Binding-site contacts:
Ligand atom O11 contacts residue ILE50 of chain 1.A at 3.7 Å.
Ligand atom C35 contacts residue GLY48 of chain 1.A at 3.7 Å.
Ligand atom C18 contacts residue ILE84 of chain 1.B at 3.5 Å (hydrophobic).
Ligand atom C21 contacts residue GLY27 of chain 1.A at 3.3 Å.
Ligand atom C1 contacts residue ASP30 of chain 1.A at 3.5 Å.
Ligand atom C35 contacts residue PRO81 of chain 1.B at 3.4 Å (hydrophobic).
Ligand atom C7 contacts residue ASP25 of chain 1.A at 3.2 Å.
Ligand atom O10 contacts residue ILE50 of chain 1.B at 3.2 Å.
Ligand atom C19 contacts residue GLY48 of chain 1.A at 3.5 Å.
Ligand atom C33 contacts residue ASP25 of chain 1.B at 3.6 Å.
Ligand atom CL1 contacts residue ALA28 of chain 1.A at 3.4 Å.
Ligand atom C36 contacts residue PRO81 of chain 1.B at 3.7 Å (hydrophobic).
Ligand atom CL1 contacts residue VAL32 of chain 1.A at 3.4 Å.
Ligand atom C7 contacts residue ILE84 of chain 1.A at 3.6 Å (hydrophobic).
Ligand atom C21 contacts residue ALA28 of chain 1.A at 3.4 Å (hydrophobic).
Ligand atom C36 contacts residue GLY48 of chain 1.A at 3.1 Å.
Ligand atom C25 contacts residue ASP25 of chain 1.A at 3.7 Å.
Ligand atom C21 contacts residue ASP25 of chain 1.B at 3.4 Å.
Ligand atom C20 contacts residue GLY48 of chain 1.B at 3.7 Å.
Ligand atom C4 contacts residue ASP30 of chain 1.A at 3.5 Å.
Ligand atom C2 contacts residue ALA28 of chain 1.B at 3.8 Å (hydrophobic).
Ligand atom O40 contacts residue ILE50 of chain 1.A at 3.0 Å.
Ligand atom C6 contacts residue ALA28 of chain 1.B at 3.5 Å (hydrophobic).
Ligand atom CL1 contacts residue ASP30 of chain 1.A at 3.4 Å.
Ligand atom N22 contacts residue ASP25 of chain 1.A at 2.5 Å (salt-bridge).
Ligand atom C25 contacts residue ASP25 of chain 1.B at 3.0 Å.
Ligand atom N22 contacts residue ASP25 of chain 1.B at 2.8 Å (salt-bridge).
Ligand atom C33 contacts residue ILE84 of chain 1.B at 3.2 Å (hydrophobic).
Ligand atom CL3 contacts residue GLY49 of chain 1.B at 3.1 Å.
Ligand atom O11 contacts residue ILE50 of chain 1.B at 3.6 Å (h-bond).
Ligand atom C30 contacts residue GLY27 of chain 1.B at 3.6 Å.
Ligand atom C14 contacts residue ASP25 of chain 1.A at 3.2 Å.
Ligand atom C13 contacts residue ILE84 of chain 1.A at 3.7 Å (hydrophobic).
Ligand atom O41 contacts residue ILE50 of chain 1.B at 3.1 Å.
Ligand atom O40 contacts residue PRO81 of chain 1.B at 3.6 Å.
Ligand atom C12 contacts residue ILE84 of chain 1.A at 3.5 Å (hydrophobic).
Ligand atom C21 contacts residue ASP25 of chain 1.A at 3.2 Å.
Ligand atom C31 contacts residue VAL82 of chain 1.A at 3.7 Å (hydrophobic).
Ligand atom CL3 contacts residue GLY48 of chain 1.B at 2.9 Å.
Ligand atom C12 contacts residue ASP25 of chain 1.A at 3.6 Å.

Sequence of chain 1.B:
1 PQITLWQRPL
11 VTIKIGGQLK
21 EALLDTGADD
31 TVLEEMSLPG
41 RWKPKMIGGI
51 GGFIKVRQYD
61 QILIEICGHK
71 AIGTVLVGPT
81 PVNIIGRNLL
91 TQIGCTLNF

This protein binds this small molecule.
Small molecule (SMILES): O=S(=O)(c1ccccc1Cl)N(Cc1ccccc1)[C@H]1CNC[C@@H]1N(Cc1ccccc1)S(=O)(=O)c1ccccc1Cl

Sequence of chain 1.A:
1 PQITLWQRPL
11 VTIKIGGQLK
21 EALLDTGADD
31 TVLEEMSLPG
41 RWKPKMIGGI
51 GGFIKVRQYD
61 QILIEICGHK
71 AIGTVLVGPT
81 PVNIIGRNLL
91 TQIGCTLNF